Sequence of chain 1.A:
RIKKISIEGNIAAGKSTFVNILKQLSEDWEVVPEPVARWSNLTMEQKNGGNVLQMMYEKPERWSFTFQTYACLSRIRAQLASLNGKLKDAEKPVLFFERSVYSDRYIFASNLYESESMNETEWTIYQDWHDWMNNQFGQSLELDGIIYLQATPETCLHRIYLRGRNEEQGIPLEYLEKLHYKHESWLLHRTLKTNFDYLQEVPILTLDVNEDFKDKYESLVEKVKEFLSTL

The small molecule below binds the protein below.
Small molecule (SMILES): COc1ccc(-c2nc([C@@H](C)Sc3nc(N)cc(N)n3)c(C)s2)cc1OCCNS(C)(=O)=O

Binding-site contacts:
Ligand atom CAA contacts residue PRO109 of chain 1.A at 3.7 Å (hydrophobic).
Ligand atom NAR contacts residue TYR224 of chain 1.A at 3.3 Å.
Ligand atom SAV contacts residue TYR106 of chain 1.A at 3.3 Å.
Ligand atom CAM contacts residue SER164 of chain 1.A at 3.5 Å.
Ligand atom CAN contacts residue LEU161 of chain 1.A at 3.7 Å (hydrophobic).
Ligand atom CAC contacts residue PHE157 of chain 1.A at 3.4 Å (hydrophobic).
Ligand atom N1 contacts residue GLN117 of chain 1.A at 3.0 Å (h-bond).
Ligand atom C6 contacts residue PHE157 of chain 1.A at 3.5 Å (hydrophobic).
Ligand atom NAF contacts residue GLU73 of chain 1.A at 2.8 Å (salt-bridge).
Ligand atom CAM contacts residue TYR224 of chain 1.A at 3.6 Å (hydrophobic).
Ligand atom C4 contacts residue VAL75 of chain 1.A at 3.7 Å (hydrophobic).
Ligand atom N1 contacts residue PHE157 of chain 1.A at 3.2 Å.
Ligand atom NAF contacts residue VAL75 of chain 1.A at 3.4 Å.
Ligand atom CAN contacts residue TYR224 of chain 1.A at 3.4 Å (hydrophobic).
Ligand atom C5 contacts residue ASP153 of chain 1.A at 3.6 Å.
Ligand atom NAF contacts residue ARG148 of chain 1.A at 3.3 Å (salt-bridge).
Ligand atom SAU contacts residue PHE157 of chain 1.A at 3.7 Å.
Ligand atom OAH contacts residue SER164 of chain 1.A at 3.4 Å (h-bond).
Ligand atom C2 contacts residue PHE157 of chain 1.A at 3.5 Å (hydrophobic).
Ligand atom CAD contacts residue TYR224 of chain 1.A at 3.7 Å (hydrophobic).
Ligand atom CBE contacts residue TYR224 of chain 1.A at 3.6 Å (hydrophobic).
Ligand atom NAQ contacts residue TYR224 of chain 1.A at 2.7 Å (h-bond).
Ligand atom OAG contacts residue LYS227 of chain 1.A at 3.2 Å (salt-bridge).
Ligand atom CAL contacts residue TYR224 of chain 1.A at 3.2 Å (hydrophobic).
Ligand atom SAU contacts residue GLN117 of chain 1.A at 3.7 Å.
Ligand atom CBD contacts residue TYR224 of chain 1.A at 3.5 Å (hydrophobic).
Ligand atom CAB contacts residue LEU102 of chain 1.A at 3.5 Å (hydrophobic).
Ligand atom C6 contacts residue ASP153 of chain 1.A at 3.6 Å.
Ligand atom CAI contacts residue TYR106 of chain 1.A at 3.3 Å (hydrophobic).
Ligand atom OAS contacts residue PRO109 of chain 1.A at 3.4 Å.
Ligand atom SBG contacts residue LYS227 of chain 1.A at 3.5 Å (salt-bridge).
Ligand atom CAC contacts residue TYR224 of chain 1.A at 3.5 Å (hydrophobic).
Ligand atom C5 contacts residue PHE157 of chain 1.A at 3.6 Å (hydrophobic).
Ligand atom OAG contacts residue SER164 of chain 1.A at 3.0 Å (h-bond).
Ligand atom CAJ contacts residue TYR106 of chain 1.A at 3.5 Å (hydrophobic).
Ligand atom NAE contacts residue GLN117 of chain 1.A at 2.7 Å (h-bond).
Ligand atom C6 contacts residue GLN117 of chain 1.A at 3.5 Å.
Ligand atom NAE contacts residue ASP153 of chain 1.A at 2.8 Å (salt-bridge).
Ligand atom OAH contacts residue ASN160 of chain 1.A at 3.2 Å (h-bond).
Ligand atom OAH contacts residue LYS227 of chain 1.A at 2.8 Å (salt-bridge).